Sequence of chain 1.A:
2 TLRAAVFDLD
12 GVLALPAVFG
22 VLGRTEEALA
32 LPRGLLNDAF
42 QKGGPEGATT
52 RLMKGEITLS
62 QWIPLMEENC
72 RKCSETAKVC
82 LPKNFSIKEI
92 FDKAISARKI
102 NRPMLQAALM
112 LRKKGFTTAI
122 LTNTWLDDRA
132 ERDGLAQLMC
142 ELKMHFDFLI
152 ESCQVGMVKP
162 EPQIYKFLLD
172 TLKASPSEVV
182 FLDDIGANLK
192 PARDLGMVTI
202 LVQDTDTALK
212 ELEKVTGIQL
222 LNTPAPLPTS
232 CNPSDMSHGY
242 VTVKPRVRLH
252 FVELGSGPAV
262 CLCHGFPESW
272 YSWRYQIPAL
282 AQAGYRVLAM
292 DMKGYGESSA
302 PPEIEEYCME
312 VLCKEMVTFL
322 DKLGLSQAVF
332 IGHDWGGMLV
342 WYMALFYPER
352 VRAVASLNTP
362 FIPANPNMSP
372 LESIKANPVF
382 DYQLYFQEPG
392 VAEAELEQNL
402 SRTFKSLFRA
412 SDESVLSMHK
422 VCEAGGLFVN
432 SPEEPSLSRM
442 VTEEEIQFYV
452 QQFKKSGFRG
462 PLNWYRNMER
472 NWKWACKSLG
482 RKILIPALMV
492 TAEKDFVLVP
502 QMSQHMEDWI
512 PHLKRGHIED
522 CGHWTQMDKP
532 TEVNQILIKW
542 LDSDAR

This protein binds this small molecule.
Small molecule (SMILES): CNCc1cccc(-c2cccnc2)c1

Binding-site contacts:
Ligand atom C10 contacts residue TRP525 of chain 1.A at 3.7 Å (hydrophobic).
Ligand atom N02 contacts residue TYR383 of chain 1.A at 3.7 Å.
Ligand atom C15 contacts residue VAL498 of chain 1.A at 3.8 Å (hydrophobic).
Ligand atom N02 contacts residue TYR466 of chain 1.A at 2.6 Å (h-bond).
Ligand atom C03 contacts residue ASP335 of chain 1.A at 3.2 Å.
Ligand atom C12 contacts residue LEU417 of chain 1.A at 4.1 Å (hydrophobic).
Ligand atom C01 contacts residue TYR383 of chain 1.A at 3.1 Å (hydrophobic).
Ligand atom N02 contacts residue ASP335 of chain 1.A at 2.6 Å (salt-bridge).
Ligand atom C06 contacts residue TYR383 of chain 1.A at 3.8 Å (hydrophobic).
Ligand atom C11 contacts residue LEU417 of chain 1.A at 4.1 Å (hydrophobic).
Ligand atom C03 contacts residue PHE267 of chain 1.A at 3.3 Å (hydrophobic).
Ligand atom C08 contacts residue TRP525 of chain 1.A at 4.0 Å (hydrophobic).
Ligand atom C09 contacts residue HIS524 of chain 1.A at 4.0 Å.
Ligand atom C11 contacts residue MET419 of chain 1.A at 4.1 Å (hydrophobic).
Ligand atom C06 contacts residue PHE387 of chain 1.A at 4.3 Å (hydrophobic).
Ligand atom C07 contacts residue MET419 of chain 1.A at 3.8 Å (hydrophobic).
Ligand atom C01 contacts residue ASP335 of chain 1.A at 3.0 Å.
Ligand atom N14 contacts residue VAL498 of chain 1.A at 4.0 Å.
Ligand atom C13 contacts residue TRP525 of chain 1.A at 4.3 Å (hydrophobic).
Ligand atom C07 contacts residue LEU408 of chain 1.A at 4.0 Å (hydrophobic).
Ligand atom N02 contacts residue HIS524 of chain 1.A at 4.2 Å.
Ligand atom C11 contacts residue LEU408 of chain 1.A at 3.9 Å (hydrophobic).
Ligand atom C03 contacts residue HIS524 of chain 1.A at 3.7 Å.
Ligand atom C05 contacts residue PHE267 of chain 1.A at 3.7 Å (hydrophobic).
Ligand atom C01 contacts residue TYR466 of chain 1.A at 3.3 Å (hydrophobic).
Ligand atom C05 contacts residue TYR383 of chain 1.A at 3.7 Å (hydrophobic).
Ligand atom C15 contacts residue HIS524 of chain 1.A at 3.9 Å.
Ligand atom C12 contacts residue LEU408 of chain 1.A at 4.1 Å (hydrophobic).
Ligand atom C04 contacts residue TYR466 of chain 1.A at 3.9 Å (hydrophobic).
Ligand atom C04 contacts residue PHE267 of chain 1.A at 4.0 Å (hydrophobic).
Ligand atom C01 contacts residue HIS524 of chain 1.A at 3.9 Å.
Ligand atom C05 contacts residue TYR466 of chain 1.A at 3.6 Å (hydrophobic).
Ligand atom C11 contacts residue TRP525 of chain 1.A at 3.9 Å (hydrophobic).
Ligand atom C15 contacts residue TRP525 of chain 1.A at 4.2 Å (hydrophobic).
Ligand atom C03 contacts residue TYR466 of chain 1.A at 3.4 Å (hydrophobic).
Ligand atom N14 contacts residue HIS524 of chain 1.A at 3.8 Å.
Ligand atom C10 contacts residue MET419 of chain 1.A at 4.3 Å (hydrophobic).
Ligand atom C09 contacts residue TRP525 of chain 1.A at 3.8 Å (hydrophobic).
Ligand atom C01 contacts residue VAL498 of chain 1.A at 4.1 Å (hydrophobic).
Ligand atom C04 contacts residue TRP525 of chain 1.A at 4.3 Å (hydrophobic).